This protein binds this small molecule.
Small molecule (SMILES): OC(C(F)(F)F)C(F)(F)F

Sequence of chain 1.D:
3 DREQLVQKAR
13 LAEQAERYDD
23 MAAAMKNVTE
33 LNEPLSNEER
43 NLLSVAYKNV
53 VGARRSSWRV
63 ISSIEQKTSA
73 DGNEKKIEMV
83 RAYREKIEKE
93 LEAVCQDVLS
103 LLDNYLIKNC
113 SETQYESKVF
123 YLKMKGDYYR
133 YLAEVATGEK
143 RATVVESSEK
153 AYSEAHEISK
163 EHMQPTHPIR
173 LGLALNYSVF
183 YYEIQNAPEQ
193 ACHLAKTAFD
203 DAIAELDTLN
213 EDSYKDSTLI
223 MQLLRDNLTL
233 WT

Binding-site contacts:
Ligand atom F8 contacts residue PHE201 of chain 1.D at 3.0 Å.
Ligand atom F7 contacts residue PHE201 of chain 1.D at 4.1 Å.
Ligand atom O4 contacts residue PHE201 of chain 1.D at 4.2 Å.
Ligand atom C1 contacts residue CFH1 of chain 1.L at 3.7 Å.
Ligand atom F8 contacts residue ARG227 of chain 1.D at 3.8 Å.
Ligand atom F5 contacts residue CFH1 of chain 1.L at 3.6 Å.
Ligand atom F9 contacts residue CFH1 of chain 1.L at 3.5 Å.
Ligand atom C3 contacts residue ARG227 of chain 1.D at 3.9 Å.
Ligand atom F6 contacts residue CFH1 of chain 1.L at 4.2 Å.
Ligand atom F8 contacts residue LEU230 of chain 1.D at 4.4 Å.
Ligand atom C3 contacts residue CFH1 of chain 1.L at 4.0 Å.
Ligand atom O4 contacts residue ARG227 of chain 1.D at 3.5 Å.
Ligand atom F10 contacts residue ARG227 of chain 1.D at 3.2 Å.
Ligand atom F10 contacts residue THR231 of chain 1.D at 4.4 Å.
Ligand atom C3 contacts residue PHE201 of chain 1.D at 4.3 Å (hydrophobic).
Ligand atom C2 contacts residue ARG227 of chain 1.D at 4.1 Å.
Ligand atom F10 contacts residue LEU230 of chain 1.D at 4.0 Å.
Ligand atom F7 contacts residue CFH1 of chain 1.L at 2.6 Å.
Ligand atom F9 contacts residue LEU230 of chain 1.D at 4.3 Å.
Ligand atom F8 contacts residue CFH1 of chain 1.L at 3.6 Å.